Binding-site contacts:
Ligand atom C21 contacts residue SER153 of chain 1.A at 3.6 Å.
Ligand atom C11 contacts residue ARG350 of chain 1.A at 3.2 Å.
Ligand atom C16 contacts residue TYR103 of chain 1.A at 3.5 Å (hydrophobic).
Ligand atom C18 contacts residue TYR103 of chain 1.A at 3.8 Å (hydrophobic).
Ligand atom C28 contacts residue MET185 of chain 1.A at 3.4 Å (hydrophobic).
Ligand atom C25 contacts residue GLY193 of chain 1.A at 3.7 Å.
Ligand atom N2 contacts residue ARG350 of chain 1.A at 3.8 Å.
Ligand atom O1 contacts residue GLU173 of chain 1.A at 3.6 Å.
Ligand atom C10 contacts residue ARG350 of chain 1.A at 3.7 Å.
Ligand atom O7 contacts residue TYR103 of chain 1.A at 2.8 Å (h-bond).
Ligand atom C7 contacts residue LYS21 of chain 1.A at 3.7 Å.
Ligand atom C11 contacts residue LEU354 of chain 1.A at 3.6 Å (hydrophobic).
Ligand atom C15 contacts residue TYR103 of chain 1.A at 3.2 Å (hydrophobic).
Ligand atom C2 contacts residue TYR103 of chain 1.A at 3.8 Å (hydrophobic).
Ligand atom O6 contacts residue MET185 of chain 1.A at 3.8 Å.
Ligand atom O3 contacts residue HIS367 of chain 1.A at 2.7 Å (h-bond).
Ligand atom O2 contacts residue SER99 of chain 1.A at 3.7 Å.
Ligand atom C29 contacts residue ASN186 of chain 1.A at 3.4 Å.
Ligand atom O5 contacts residue ARG350 of chain 1.A at 3.0 Å (salt-bridge).
Ligand atom C29 contacts residue ARG350 of chain 1.A at 3.7 Å.
Ligand atom C15 contacts residue LEU182 of chain 1.A at 3.6 Å (hydrophobic).
Ligand atom O2 contacts residue TYR103 of chain 1.A at 3.0 Å (h-bond).
Ligand atom C6 contacts residue HIS367 of chain 1.A at 3.6 Å.
Ligand atom C19 contacts residue MET185 of chain 1.A at 3.7 Å (hydrophobic).
Ligand atom C7 contacts residue HIS367 of chain 1.A at 3.5 Å.
Ligand atom C22 contacts residue SER153 of chain 1.A at 3.7 Å.
Ligand atom N2 contacts residue TYR103 of chain 1.A at 3.4 Å (h-bond).
Ligand atom CL1 contacts residue ILE188 of chain 1.A at 3.7 Å.
Ligand atom C21 contacts residue SER154 of chain 1.A at 3.5 Å.
Ligand atom O3 contacts residue LYS21 of chain 1.A at 2.8 Å (salt-bridge).
Ligand atom O5 contacts residue ASN186 of chain 1.A at 3.6 Å.
Ligand atom F1 contacts residue GLY193 of chain 1.A at 3.7 Å.
Ligand atom O1 contacts residue LYS178 of chain 1.A at 3.0 Å (salt-bridge).
Ligand atom C30 contacts residue TYR103 of chain 1.A at 3.6 Å (hydrophobic).
Ligand atom C3 contacts residue LEU172 of chain 1.A at 3.6 Å (hydrophobic).
Ligand atom F1 contacts residue TYR107 of chain 1.A at 3.2 Å.
Ligand atom C28 contacts residue ASN186 of chain 1.A at 3.6 Å.
Ligand atom O5 contacts residue LEU354 of chain 1.A at 3.1 Å.
Ligand atom C13 contacts residue ARG350 of chain 1.A at 3.4 Å.
Ligand atom C19 contacts residue SER154 of chain 1.A at 3.5 Å.

Sequence of chain 1.A:
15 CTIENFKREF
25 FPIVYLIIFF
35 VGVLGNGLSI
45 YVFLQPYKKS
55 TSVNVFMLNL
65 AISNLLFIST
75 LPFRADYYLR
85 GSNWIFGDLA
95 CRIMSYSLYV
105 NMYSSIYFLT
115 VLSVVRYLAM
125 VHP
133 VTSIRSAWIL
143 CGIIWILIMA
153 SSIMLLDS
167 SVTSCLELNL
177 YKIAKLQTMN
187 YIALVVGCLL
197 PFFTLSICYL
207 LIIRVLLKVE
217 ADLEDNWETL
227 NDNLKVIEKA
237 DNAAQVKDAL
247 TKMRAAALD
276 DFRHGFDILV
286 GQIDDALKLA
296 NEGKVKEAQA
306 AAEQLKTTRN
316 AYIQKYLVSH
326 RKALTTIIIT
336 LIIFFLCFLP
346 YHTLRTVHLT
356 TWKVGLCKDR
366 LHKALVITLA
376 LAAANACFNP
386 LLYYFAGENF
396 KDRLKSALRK

A protein and the small-molecule ligand that binds it are described below.
Small molecule (SMILES): O=C(O)CCCN1C[C@@H](C(=O)O)Oc2c(NC(=O)c3ccc(OCCCCc4cc(F)ccc4Cl)cc3)cccc21